Sequence of chain 1.A:
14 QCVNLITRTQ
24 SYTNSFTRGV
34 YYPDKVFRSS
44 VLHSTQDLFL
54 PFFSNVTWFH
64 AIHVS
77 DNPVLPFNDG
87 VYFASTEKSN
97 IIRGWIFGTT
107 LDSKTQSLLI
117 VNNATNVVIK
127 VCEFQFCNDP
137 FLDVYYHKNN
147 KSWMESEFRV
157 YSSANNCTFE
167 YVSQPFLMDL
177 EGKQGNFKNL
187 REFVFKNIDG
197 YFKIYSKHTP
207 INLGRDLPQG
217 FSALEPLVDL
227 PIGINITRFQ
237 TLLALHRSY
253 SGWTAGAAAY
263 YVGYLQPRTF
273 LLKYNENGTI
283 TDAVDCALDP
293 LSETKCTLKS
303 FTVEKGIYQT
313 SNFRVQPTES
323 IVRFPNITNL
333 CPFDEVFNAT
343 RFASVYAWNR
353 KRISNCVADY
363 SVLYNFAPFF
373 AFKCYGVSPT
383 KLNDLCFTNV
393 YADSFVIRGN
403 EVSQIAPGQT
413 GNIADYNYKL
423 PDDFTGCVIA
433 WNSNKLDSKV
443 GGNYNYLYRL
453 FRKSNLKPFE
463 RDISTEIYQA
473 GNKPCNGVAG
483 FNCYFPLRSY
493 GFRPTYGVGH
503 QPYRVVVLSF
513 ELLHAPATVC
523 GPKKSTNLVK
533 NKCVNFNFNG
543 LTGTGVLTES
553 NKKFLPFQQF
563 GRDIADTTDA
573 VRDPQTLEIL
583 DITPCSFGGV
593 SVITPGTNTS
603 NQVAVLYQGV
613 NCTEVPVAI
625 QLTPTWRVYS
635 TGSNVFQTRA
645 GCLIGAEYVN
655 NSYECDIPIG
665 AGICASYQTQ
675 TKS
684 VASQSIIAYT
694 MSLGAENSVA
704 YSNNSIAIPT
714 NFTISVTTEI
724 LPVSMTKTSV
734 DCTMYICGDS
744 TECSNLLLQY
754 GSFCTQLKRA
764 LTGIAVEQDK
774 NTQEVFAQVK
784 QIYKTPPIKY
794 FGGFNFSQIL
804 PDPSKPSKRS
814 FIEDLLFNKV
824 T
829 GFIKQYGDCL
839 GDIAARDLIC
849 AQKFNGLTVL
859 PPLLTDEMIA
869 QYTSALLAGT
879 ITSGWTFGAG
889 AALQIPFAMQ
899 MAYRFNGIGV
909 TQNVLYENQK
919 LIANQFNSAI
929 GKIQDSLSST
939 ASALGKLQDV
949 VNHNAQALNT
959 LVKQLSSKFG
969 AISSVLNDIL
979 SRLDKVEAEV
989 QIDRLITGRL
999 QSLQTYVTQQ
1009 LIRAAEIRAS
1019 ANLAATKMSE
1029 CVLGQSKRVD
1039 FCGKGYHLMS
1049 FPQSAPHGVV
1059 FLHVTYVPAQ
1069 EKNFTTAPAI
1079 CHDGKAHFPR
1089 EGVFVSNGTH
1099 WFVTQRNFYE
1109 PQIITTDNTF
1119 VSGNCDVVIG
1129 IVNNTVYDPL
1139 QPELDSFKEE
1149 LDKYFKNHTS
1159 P

The small molecule below binds the protein below.
Small molecule (SMILES): CC(=O)N[C@@H]1[C@@H](O)[C@H](O)[C@@H](CO)O[C@H]1O

Binding-site contacts:
Ligand atom C8 contacts residue PRO576 of chain 1.A at 4.2 Å (hydrophobic).
Ligand atom O5 contacts residue ASN328 of chain 1.A at 2.4 Å (h-bond).
Ligand atom C3 contacts residue GLN577 of chain 1.A at 3.6 Å.
Ligand atom C4 contacts residue ASN328 of chain 1.A at 4.2 Å.
Ligand atom C8 contacts residue PRO327 of chain 1.A at 4.4 Å (hydrophobic).
Ligand atom C1 contacts residue GLN577 of chain 1.A at 4.1 Å.
Ligand atom C1 contacts residue ASN328 of chain 1.A at 1.5 Å.
Ligand atom C3 contacts residue ASN328 of chain 1.A at 3.8 Å.
Ligand atom C4 contacts residue GLN577 of chain 1.A at 4.4 Å.
Ligand atom C2 contacts residue ASN328 of chain 1.A at 2.5 Å.
Ligand atom N2 contacts residue GLN577 of chain 1.A at 3.9 Å.
Ligand atom C5 contacts residue GLN577 of chain 1.A at 4.4 Å.
Ligand atom C5 contacts residue ASN328 of chain 1.A at 3.7 Å.
Ligand atom C8 contacts residue ASN328 of chain 1.A at 4.0 Å.
Ligand atom N2 contacts residue ASN328 of chain 1.A at 2.9 Å (h-bond).
Ligand atom C7 contacts residue ASN328 of chain 1.A at 3.8 Å.
Ligand atom C2 contacts residue GLN577 of chain 1.A at 4.1 Å.